The protein below binds the small molecule below.
Small molecule (SMILES): O=C(O)[C@H](O)c1ccccc1

Sequence of chain 1.B:
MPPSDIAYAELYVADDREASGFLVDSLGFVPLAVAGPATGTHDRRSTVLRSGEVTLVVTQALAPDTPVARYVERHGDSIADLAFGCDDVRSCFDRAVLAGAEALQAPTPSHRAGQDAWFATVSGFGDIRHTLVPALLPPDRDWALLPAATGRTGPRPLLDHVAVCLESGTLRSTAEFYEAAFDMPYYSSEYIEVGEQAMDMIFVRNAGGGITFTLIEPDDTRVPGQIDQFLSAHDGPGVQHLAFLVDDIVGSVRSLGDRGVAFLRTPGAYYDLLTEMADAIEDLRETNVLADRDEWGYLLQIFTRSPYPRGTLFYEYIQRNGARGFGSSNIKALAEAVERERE

Binding-site contacts:
Ligand atom C2 contacts residue ILE355 of chain 1.B at 4.0 Å (hydrophobic).
Ligand atom C3 contacts residue PHE327 of chain 1.B at 3.9 Å (hydrophobic).
Ligand atom C3 contacts residue ILE355 of chain 1.B at 3.8 Å (hydrophobic).
Ligand atom C7 contacts residue THR234 of chain 1.B at 3.8 Å.
Ligand atom C6 contacts residue ILE236 of chain 1.B at 3.5 Å (hydrophobic).
Ligand atom C5 contacts residue GLN260 of chain 1.B at 4.1 Å.
Ligand atom C6 contacts residue THR234 of chain 1.B at 4.0 Å.
Ligand atom C10 contacts residue HIS181 of chain 1.B at 4.1 Å.
Ligand atom C7 contacts residue CO1 of chain 1.E at 3.3 Å.
Ligand atom O8 contacts residue ALA183 of chain 1.B at 4.0 Å.
Ligand atom C7 contacts residue PHE223 of chain 1.B at 4.0 Å (hydrophobic).
Ligand atom O12 contacts residue LEU358 of chain 1.B at 4.0 Å.
Ligand atom C3 contacts residue LEU358 of chain 1.B at 3.8 Å (hydrophobic).
Ligand atom C10 contacts residue GLN325 of chain 1.B at 3.5 Å.
Ligand atom C10 contacts residue GLU340 of chain 1.B at 4.0 Å.
Ligand atom O11 contacts residue ILE355 of chain 1.B at 3.3 Å.
Ligand atom O11 contacts residue PHE350 of chain 1.B at 3.6 Å.
Ligand atom O8 contacts residue CO1 of chain 1.E at 2.3 Å.
Ligand atom C2 contacts residue PHE327 of chain 1.B at 4.1 Å (hydrophobic).
Ligand atom O8 contacts residue GLU340 of chain 1.B at 4.0 Å.
Ligand atom O11 contacts residue PHE223 of chain 1.B at 4.1 Å.
Ligand atom O8 contacts residue HIS261 of chain 1.B at 3.1 Å (h-bond).
Ligand atom C7 contacts residue HIS261 of chain 1.B at 4.2 Å.
Ligand atom C5 contacts residue ILE236 of chain 1.B at 3.5 Å (hydrophobic).
Ligand atom O12 contacts residue CO1 of chain 1.E at 2.1 Å.
Ligand atom C10 contacts residue CO1 of chain 1.E at 3.0 Å.
Ligand atom C10 contacts residue PHE350 of chain 1.B at 4.2 Å (hydrophobic).
Ligand atom O12 contacts residue HIS261 of chain 1.B at 3.7 Å.
Ligand atom O8 contacts residue THR234 of chain 1.B at 3.2 Å (h-bond).
Ligand atom O12 contacts residue HIS181 of chain 1.B at 3.5 Å (h-bond).
Ligand atom C5 contacts residue MET221 of chain 1.B at 4.2 Å (hydrophobic).
Ligand atom O11 contacts residue GLN325 of chain 1.B at 3.3 Å (h-bond).
Ligand atom O12 contacts residue GLN325 of chain 1.B at 3.1 Å (h-bond).
Ligand atom O8 contacts residue HIS181 of chain 1.B at 3.2 Å (h-bond).
Ligand atom C1 contacts residue CO1 of chain 1.E at 4.0 Å.
Ligand atom C2 contacts residue LEU358 of chain 1.B at 3.9 Å (hydrophobic).
Ligand atom C1 contacts residue HIS261 of chain 1.B at 4.0 Å.
Ligand atom O11 contacts residue CO1 of chain 1.E at 4.2 Å.
Ligand atom O12 contacts residue GLU340 of chain 1.B at 2.8 Å (salt-bridge).
Ligand atom C6 contacts residue HIS261 of chain 1.B at 3.8 Å.